Binding-site contacts:
Ligand atom C1 contacts residue GLY164 of chain 1.A at 3.4 Å.
Ligand atom N69 contacts residue THR142 of chain 1.A at 2.9 Å (h-bond).
Ligand atom C57 contacts residue CYS147 of chain 1.A at 2.7 Å (hydrophobic).
Ligand atom C61 contacts residue GLY164 of chain 1.A at 3.6 Å.
Ligand atom C8 contacts residue ASN126 of chain 1.A at 3.6 Å.
Ligand atom N49 contacts residue VAL162 of chain 1.A at 3.0 Å (h-bond).
Ligand atom C9 contacts residue HIS40 of chain 1.A at 3.7 Å.
Ligand atom C5 contacts residue PHE25 of chain 1.A at 3.5 Å (hydrophobic).
Ligand atom C2 contacts residue GLY164 of chain 1.A at 3.5 Å.
Ligand atom O66 contacts residue ARG143 of chain 1.A at 3.6 Å (salt-bridge).
Ligand atom O88 contacts residue ALA144 of chain 1.A at 3.3 Å.
Ligand atom N49 contacts residue CYS147 of chain 1.A at 2.9 Å (h-bond).
Ligand atom C65 contacts residue GLY163 of chain 1.A at 3.7 Å.
Ligand atom C53 contacts residue VAL162 of chain 1.A at 3.0 Å (hydrophobic).
Ligand atom O66 contacts residue GLY164 of chain 1.A at 3.3 Å (h-bond).
Ligand atom C10 contacts residue GLY164 of chain 1.A at 3.5 Å.
Ligand atom C9 contacts residue PHE25 of chain 1.A at 3.4 Å (hydrophobic).
Ligand atom C11 contacts residue HIS40 of chain 1.A at 3.6 Å.
Ligand atom O88 contacts residue GLY145 of chain 1.A at 3.7 Å.
Ligand atom C7 contacts residue VAL162 of chain 1.A at 3.7 Å (hydrophobic).
Ligand atom C3 contacts residue LYS22 of chain 1.A at 3.7 Å.
Ligand atom C59 contacts residue CYS147 of chain 1.A at 3.2 Å (hydrophobic).
Ligand atom C82 contacts residue CYS147 of chain 1.A at 2.9 Å (hydrophobic).
Ligand atom O35 contacts residue GLY163 of chain 1.A at 3.4 Å.
Ligand atom N69 contacts residue GLY164 of chain 1.A at 3.7 Å.
Ligand atom O66 contacts residue THR142 of chain 1.A at 2.5 Å (h-bond).
Ligand atom C63 contacts residue CYS147 of chain 1.A at 1.8 Å (hydrophobic).
Ligand atom C7 contacts residue GLU71 of chain 1.A at 3.4 Å.
Ligand atom C55 contacts residue HIS40 of chain 1.A at 3.8 Å.
Ligand atom O35 contacts residue GLY164 of chain 1.A at 3.4 Å (h-bond).
Ligand atom C11 contacts residue PHE25 of chain 1.A at 3.8 Å (hydrophobic).
Ligand atom C39 contacts residue VAL162 of chain 1.A at 3.7 Å (hydrophobic).
Ligand atom C37 contacts residue VAL162 of chain 1.A at 3.4 Å (hydrophobic).
Ligand atom O66 contacts residue GLY163 of chain 1.A at 3.4 Å.
Ligand atom N69 contacts residue ARG143 of chain 1.A at 3.7 Å.
Ligand atom C7 contacts residue PRO38 of chain 1.A at 3.7 Å (hydrophobic).
Ligand atom C5 contacts residue GLU24 of chain 1.A at 3.7 Å.
Ligand atom O66 contacts residue HIS161 of chain 1.A at 2.8 Å (h-bond).
Ligand atom C65 contacts residue GLY164 of chain 1.A at 3.3 Å.
Ligand atom C65 contacts residue THR142 of chain 1.A at 3.5 Å.

A small-molecule ligand and the protein it binds are described below.
Small molecule (SMILES): CCOC(=O)CC[C@H](C[C@@H]1CCNC1=O)NC(=O)[C@H](Cc1ccccc1)NC(=O)OCc1ccccc1

Sequence of chain 1.A:
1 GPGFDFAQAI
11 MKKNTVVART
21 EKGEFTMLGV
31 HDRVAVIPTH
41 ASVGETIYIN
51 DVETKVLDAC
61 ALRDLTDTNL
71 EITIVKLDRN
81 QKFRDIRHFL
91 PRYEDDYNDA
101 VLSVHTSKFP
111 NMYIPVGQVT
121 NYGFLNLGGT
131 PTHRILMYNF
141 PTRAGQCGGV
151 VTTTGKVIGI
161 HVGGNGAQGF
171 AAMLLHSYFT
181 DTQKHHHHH